A protein and the small-molecule ligand that binds it are described below.
Small molecule (SMILES): CC(=O)N[C@@H]1[C@@H](O)[C@H](O)[C@@H](CO)O[C@H]1O

Sequence of chain 1.A:
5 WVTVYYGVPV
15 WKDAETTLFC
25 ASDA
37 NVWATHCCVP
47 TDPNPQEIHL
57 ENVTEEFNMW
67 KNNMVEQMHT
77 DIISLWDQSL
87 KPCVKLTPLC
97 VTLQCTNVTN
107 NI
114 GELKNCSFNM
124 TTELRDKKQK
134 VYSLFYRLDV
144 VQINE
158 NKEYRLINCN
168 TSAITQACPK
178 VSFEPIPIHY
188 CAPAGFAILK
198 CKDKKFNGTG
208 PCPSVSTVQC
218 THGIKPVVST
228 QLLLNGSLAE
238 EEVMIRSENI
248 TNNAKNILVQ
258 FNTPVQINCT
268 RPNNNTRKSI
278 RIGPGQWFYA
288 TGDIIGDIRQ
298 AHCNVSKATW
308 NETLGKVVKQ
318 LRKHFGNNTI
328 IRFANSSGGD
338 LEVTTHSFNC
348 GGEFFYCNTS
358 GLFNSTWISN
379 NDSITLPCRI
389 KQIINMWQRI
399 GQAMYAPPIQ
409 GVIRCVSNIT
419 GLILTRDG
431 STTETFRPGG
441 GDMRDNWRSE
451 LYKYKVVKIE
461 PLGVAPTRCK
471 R

Binding-site contacts:
Ligand atom C8 contacts residue SER120 of chain 1.A at 4.5 Å.
Ligand atom C7 contacts residue PHE121 of chain 1.A at 4.2 Å (hydrophobic).
Ligand atom C8 contacts residue PHE121 of chain 1.A at 3.4 Å (hydrophobic).
Ligand atom O7 contacts residue ASN122 of chain 1.A at 4.0 Å.
Ligand atom N2 contacts residue ASN122 of chain 1.A at 4.0 Å.
Ligand atom C7 contacts residue ASN122 of chain 1.A at 3.9 Å.
Ligand atom C8 contacts residue ASN122 of chain 1.A at 3.5 Å.
Ligand atom C8 contacts residue LYS133 of chain 1.A at 3.8 Å.
Ligand atom C1 contacts residue ASN122 of chain 1.A at 4.0 Å.
Ligand atom O1 contacts residue ASN122 of chain 1.A at 3.4 Å.
Ligand atom O7 contacts residue PHE121 of chain 1.A at 4.3 Å.